Binding-site contacts:
Ligand atom CA contacts residue SER347 of chain 1.A at 3.5 Å.
Ligand atom CB contacts residue 3231 of chain 1.CA at 3.5 Å.
Ligand atom CG contacts residue GLU350 of chain 1.A at 3.8 Å.
Ligand atom CB contacts residue ASP518 of chain 1.A at 3.1 Å.
Ligand atom O contacts residue SER349 of chain 1.A at 3.1 Å (h-bond).
Ligand atom OG1 contacts residue TRP517 of chain 1.A at 3.7 Å.
Ligand atom CA contacts residue ASP518 of chain 1.A at 3.3 Å.
Ligand atom C contacts residue SER347 of chain 1.A at 3.6 Å.
Ligand atom N contacts residue SER347 of chain 1.A at 3.1 Å (h-bond).
Ligand atom N contacts residue VAL348 of chain 1.A at 3.6 Å.
Ligand atom ND2 contacts residue ASP47 of chain 1.A at 3.3 Å (salt-bridge).
Ligand atom OG1 contacts residue TRP516 of chain 1.A at 3.1 Å (h-bond).
Ligand atom O contacts residue ASN535 of chain 1.A at 2.7 Å (h-bond).
Ligand atom CB contacts residue SER347 of chain 1.A at 3.7 Å.
Ligand atom O contacts residue GLU350 of chain 1.A at 3.7 Å.
Ligand atom CA contacts residue 3231 of chain 1.CA at 2.7 Å.
Ligand atom ND2 contacts residue ASN535 of chain 1.A at 3.6 Å.
Ligand atom CB contacts residue LYS586 of chain 1.A at 3.7 Å.
Ligand atom CE1 contacts residue GLN263 of chain 1.H at 3.5 Å.
Ligand atom CD2 contacts residue 3231 of chain 1.CA at 3.5 Å.
Ligand atom OD1 contacts residue GLU350 of chain 1.A at 3.8 Å.
Ligand atom CD1 contacts residue SER349 of chain 1.A at 3.7 Å.
Ligand atom CA contacts residue ASP518 of chain 1.A at 3.4 Å.
Ligand atom CA contacts residue VAL348 of chain 1.A at 3.8 Å (hydrophobic).
Ligand atom CZ contacts residue GLN263 of chain 1.H at 3.2 Å.
Ligand atom OG contacts residue SER347 of chain 1.A at 3.0 Å (h-bond).
Ligand atom OH contacts residue GLN263 of chain 1.H at 2.4 Å (h-bond).
Ligand atom O contacts residue VAL348 of chain 1.A at 3.4 Å.
Ligand atom CB contacts residue ASP518 of chain 1.A at 3.5 Å.
Ligand atom C contacts residue ASP518 of chain 1.A at 3.4 Å.
Ligand atom CD1 contacts residue 3231 of chain 1.CA at 3.3 Å.
Ligand atom OD1 contacts residue VAL348 of chain 1.A at 3.5 Å.
Ligand atom OG1 contacts residue ASP518 of chain 1.A at 2.5 Å (salt-bridge).
Ligand atom CG contacts residue 3231 of chain 1.CA at 3.2 Å.
Ligand atom O contacts residue TRP517 of chain 1.A at 3.7 Å.
Ligand atom CB contacts residue GLU350 of chain 1.A at 3.8 Å.
Ligand atom N contacts residue 3231 of chain 1.CA at 1.4 Å.
Ligand atom O contacts residue ARG159 of chain 1.A at 2.9 Å (salt-bridge).
Ligand atom N contacts residue ASP518 of chain 1.A at 2.5 Å (salt-bridge).
Ligand atom O contacts residue TRP589 of chain 1.A at 3.2 Å (h-bond).

Sequence of chain 1.A:
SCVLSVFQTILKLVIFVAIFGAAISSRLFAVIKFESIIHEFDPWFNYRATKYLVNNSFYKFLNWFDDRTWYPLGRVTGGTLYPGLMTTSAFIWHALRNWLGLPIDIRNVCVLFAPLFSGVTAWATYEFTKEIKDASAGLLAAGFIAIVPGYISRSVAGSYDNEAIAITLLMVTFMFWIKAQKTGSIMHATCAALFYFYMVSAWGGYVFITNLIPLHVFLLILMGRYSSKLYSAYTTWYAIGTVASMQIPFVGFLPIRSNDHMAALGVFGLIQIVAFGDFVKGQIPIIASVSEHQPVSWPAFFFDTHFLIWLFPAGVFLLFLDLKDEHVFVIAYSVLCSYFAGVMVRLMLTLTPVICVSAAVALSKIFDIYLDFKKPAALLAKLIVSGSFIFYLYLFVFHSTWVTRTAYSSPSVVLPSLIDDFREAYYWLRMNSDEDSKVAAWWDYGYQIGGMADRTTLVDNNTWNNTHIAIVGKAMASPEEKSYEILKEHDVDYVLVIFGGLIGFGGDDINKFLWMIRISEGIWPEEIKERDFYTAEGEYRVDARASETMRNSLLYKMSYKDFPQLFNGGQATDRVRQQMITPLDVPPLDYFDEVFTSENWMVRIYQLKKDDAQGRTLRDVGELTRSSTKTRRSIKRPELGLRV

Sequence of chain 1.H:
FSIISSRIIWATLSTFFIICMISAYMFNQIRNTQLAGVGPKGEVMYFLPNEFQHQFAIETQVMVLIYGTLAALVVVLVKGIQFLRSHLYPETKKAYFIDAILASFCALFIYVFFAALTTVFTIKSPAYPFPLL

A small-molecule ligand and the protein it binds are described below.
Small molecule (SMILES): C[C@H](NC(=O)[C@H](CC(N)=O)NC(=O)[C@H](C)NC(=O)[C@@H](N)Cc1ccc(O)cc1)C(=O)N[C@H](C(=O)N[C@@H](CO)C(N)=O)[C@@H](C)O